Sequence of chain 16.A:
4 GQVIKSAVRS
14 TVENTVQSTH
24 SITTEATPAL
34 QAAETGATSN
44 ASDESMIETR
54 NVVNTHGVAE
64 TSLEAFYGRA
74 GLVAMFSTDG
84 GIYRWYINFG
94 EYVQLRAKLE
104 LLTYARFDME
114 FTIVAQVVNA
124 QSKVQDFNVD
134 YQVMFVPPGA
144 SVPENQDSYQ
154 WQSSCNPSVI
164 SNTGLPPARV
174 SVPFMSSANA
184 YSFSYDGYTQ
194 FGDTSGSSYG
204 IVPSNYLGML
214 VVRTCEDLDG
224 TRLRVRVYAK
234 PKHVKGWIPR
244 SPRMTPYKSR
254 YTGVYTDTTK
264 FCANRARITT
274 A

Sequence of chain 17.C:
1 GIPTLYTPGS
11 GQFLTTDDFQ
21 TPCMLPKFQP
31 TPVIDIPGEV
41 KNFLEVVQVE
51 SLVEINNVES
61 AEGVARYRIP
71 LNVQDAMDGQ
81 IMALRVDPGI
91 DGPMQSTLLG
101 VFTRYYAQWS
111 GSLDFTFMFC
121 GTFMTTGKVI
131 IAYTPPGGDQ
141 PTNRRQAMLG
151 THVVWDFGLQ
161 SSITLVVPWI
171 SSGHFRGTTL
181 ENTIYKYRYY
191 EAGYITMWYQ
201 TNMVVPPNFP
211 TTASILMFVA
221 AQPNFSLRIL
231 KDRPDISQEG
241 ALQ

Binding-site contacts:
Ligand atom C contacts residue TYR95 of chain 17.A at 4.5 Å (hydrophobic).
Ligand atom CA contacts residue GLY1 of chain 17.E at 2.4 Å.
Ligand atom CB contacts residue MET78 of chain 17.A at 3.9 Å (hydrophobic).
Ligand atom SG contacts residue GLU239 of chain 17.C at 4.3 Å.
Ligand atom N contacts residue TYR152 of chain 16.A at 3.5 Å.
Ligand atom O contacts residue TYR95 of chain 17.A at 3.6 Å.
Ligand atom CB contacts residue GLU239 of chain 17.C at 4.0 Å.
Ligand atom CB contacts residue ASP150 of chain 16.A at 3.6 Å.
Ligand atom CB contacts residue GLY1 of chain 17.E at 3.1 Å.
Ligand atom N contacts residue GLU239 of chain 17.C at 3.0 Å (salt-bridge).
Ligand atom C contacts residue MET78 of chain 17.A at 4.2 Å (hydrophobic).
Ligand atom N contacts residue GLN238 of chain 17.C at 3.8 Å.
Ligand atom O contacts residue TYR152 of chain 16.A at 3.6 Å.
Ligand atom N contacts residue ASP150 of chain 16.A at 4.4 Å.
Ligand atom C contacts residue SER151 of chain 16.A at 3.9 Å.
Ligand atom SG contacts residue MET78 of chain 17.A at 3.8 Å.
Ligand atom C contacts residue GLN155 of chain 16.A at 4.2 Å.
Ligand atom CA contacts residue ASP150 of chain 16.A at 3.3 Å.
Ligand atom C contacts residue GLY1 of chain 17.E at 1.3 Å.
Ligand atom N contacts residue GLY1 of chain 17.E at 3.7 Å.
Ligand atom CA contacts residue GLU239 of chain 17.C at 3.9 Å.
Ligand atom O contacts residue GLN155 of chain 16.A at 3.0 Å (h-bond).
Ligand atom CA contacts residue SER151 of chain 16.A at 4.0 Å.
Ligand atom O contacts residue LEU75 of chain 17.A at 4.4 Å.
Ligand atom C contacts residue TYR152 of chain 16.A at 3.6 Å (hydrophobic).
Ligand atom SG contacts residue GLY1 of chain 17.E at 4.2 Å.
Ligand atom SG contacts residue GLY240 of chain 17.C at 4.0 Å.
Ligand atom C contacts residue ASP150 of chain 16.A at 3.8 Å.
Ligand atom SG contacts residue ALA241 of chain 17.C at 3.5 Å (h-bond).
Ligand atom O contacts residue GLY1 of chain 17.E at 2.2 Å (h-bond).
Ligand atom CA contacts residue TYR152 of chain 16.A at 3.8 Å (hydrophobic).
Ligand atom SG contacts residue TYR95 of chain 17.A at 3.8 Å.
Ligand atom N contacts residue GLN155 of chain 16.A at 4.3 Å.

Sequence of chain 17.A:
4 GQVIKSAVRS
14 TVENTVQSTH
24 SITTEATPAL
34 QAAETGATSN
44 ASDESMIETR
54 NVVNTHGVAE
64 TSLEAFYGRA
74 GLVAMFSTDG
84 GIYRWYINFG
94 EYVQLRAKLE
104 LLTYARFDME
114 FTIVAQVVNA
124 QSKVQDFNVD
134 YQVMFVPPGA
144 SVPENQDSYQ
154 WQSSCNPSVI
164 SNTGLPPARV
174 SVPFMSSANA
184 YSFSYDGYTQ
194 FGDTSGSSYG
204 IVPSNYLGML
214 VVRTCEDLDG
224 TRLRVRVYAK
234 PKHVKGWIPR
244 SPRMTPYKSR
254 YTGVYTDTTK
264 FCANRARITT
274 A

This small molecule binds to this protein.
Small molecule (SMILES): N[C@@H](CS)C(=O)O